A protein and the small-molecule ligand that binds it are described below.
Small molecule (SMILES): CC(=O)N[C@H]1[C@H](O[C@H]2[C@H](O)[C@@H](NC(C)=O)CO[C@@H]2CO)O[C@H](CO)[C@@H](O)[C@@H]1O

Binding-site contacts:
Ligand atom O7 contacts residue VAL139 of chain 1.A at 4.1 Å.
Ligand atom C8 contacts residue VAL139 of chain 1.A at 3.9 Å (hydrophobic).
Ligand atom C3 contacts residue TYR170 of chain 1.A at 4.2 Å (hydrophobic).
Ligand atom C7 contacts residue LEU172 of chain 1.A at 4.4 Å (hydrophobic).
Ligand atom C7 contacts residue ASP325 of chain 1.A at 4.5 Å.
Ligand atom C8 contacts residue ASN153 of chain 1.A at 4.4 Å.
Ligand atom C7 contacts residue ASN153 of chain 1.A at 3.3 Å.
Ligand atom C3 contacts residue ASN153 of chain 1.A at 3.6 Å.
Ligand atom C5 contacts residue ASN153 of chain 1.A at 3.6 Å.
Ligand atom C7 contacts residue TYR170 of chain 1.A at 4.0 Å (hydrophobic).
Ligand atom O7 contacts residue ASN153 of chain 1.A at 3.3 Å (h-bond).
Ligand atom C8 contacts residue ASP325 of chain 1.A at 4.2 Å.
Ligand atom N2 contacts residue TYR170 of chain 1.A at 4.5 Å.
Ligand atom C1 contacts residue TYR170 of chain 1.A at 4.0 Å (hydrophobic).
Ligand atom C8 contacts residue LEU172 of chain 1.A at 4.0 Å (hydrophobic).
Ligand atom C2 contacts residue ASN153 of chain 1.A at 2.4 Å.
Ligand atom C8 contacts residue TYR170 of chain 1.A at 3.8 Å (hydrophobic).
Ligand atom O7 contacts residue ASN141 of chain 1.A at 3.5 Å (h-bond).
Ligand atom O7 contacts residue TYR170 of chain 1.A at 4.1 Å.
Ligand atom C7 contacts residue VAL139 of chain 1.A at 4.4 Å (hydrophobic).
Ligand atom N2 contacts residue ASP325 of chain 1.A at 3.7 Å.
Ligand atom O5 contacts residue ASN153 of chain 1.A at 2.4 Å (h-bond).
Ligand atom O3 contacts residue ASP325 of chain 1.A at 4.1 Å.
Ligand atom N2 contacts residue ASN153 of chain 1.A at 2.9 Å (h-bond).
Ligand atom C3 contacts residue ASP325 of chain 1.A at 4.2 Å.
Ligand atom O5 contacts residue TYR170 of chain 1.A at 4.5 Å.
Ligand atom C2 contacts residue TYR170 of chain 1.A at 4.5 Å (hydrophobic).
Ligand atom C1 contacts residue ASN153 of chain 1.A at 1.4 Å.
Ligand atom C7 contacts residue ASN141 of chain 1.A at 4.2 Å.
Ligand atom O4 contacts residue TYR170 of chain 1.A at 4.4 Å.
Ligand atom C4 contacts residue ASN153 of chain 1.A at 4.2 Å.
Ligand atom C5 contacts residue TYR170 of chain 1.A at 4.3 Å (hydrophobic).

Sequence of chain 1.A:
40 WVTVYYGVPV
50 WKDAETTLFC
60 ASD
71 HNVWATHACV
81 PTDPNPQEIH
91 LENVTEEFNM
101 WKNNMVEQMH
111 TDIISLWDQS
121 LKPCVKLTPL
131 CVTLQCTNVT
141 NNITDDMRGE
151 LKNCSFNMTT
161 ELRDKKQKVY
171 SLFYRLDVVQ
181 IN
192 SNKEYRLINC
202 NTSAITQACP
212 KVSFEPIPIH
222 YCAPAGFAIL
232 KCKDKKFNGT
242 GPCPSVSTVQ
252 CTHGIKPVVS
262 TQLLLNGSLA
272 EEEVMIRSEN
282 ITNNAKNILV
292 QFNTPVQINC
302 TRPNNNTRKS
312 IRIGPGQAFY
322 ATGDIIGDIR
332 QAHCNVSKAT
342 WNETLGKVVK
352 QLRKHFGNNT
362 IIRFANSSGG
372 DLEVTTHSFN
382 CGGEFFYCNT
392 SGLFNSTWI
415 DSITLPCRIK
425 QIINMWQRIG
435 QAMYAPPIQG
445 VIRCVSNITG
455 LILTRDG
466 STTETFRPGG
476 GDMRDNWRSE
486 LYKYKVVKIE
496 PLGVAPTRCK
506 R